This protein binds this small molecule.
Small molecule (SMILES): CC(C)CCC[C@@H](C)[C@H]1CC[C@H]2[C@@H]3CC=C4C[C@@H](OC(=O)CCC(=O)O)CC[C@]4(C)[C@H]3CC[C@]12C

Binding-site contacts:
Ligand atom OAG contacts residue BOG1 of chain 2.F at 3.5 Å (h-bond).
Ligand atom OAF contacts residue ASN327 of chain 1.A at 3.9 Å.
Ligand atom CAN contacts residue MET126 of chain 2.A at 3.5 Å (hydrophobic).
Ligand atom CAV contacts residue TRP277 of chain 1.A at 4.0 Å (hydrophobic).
Ligand atom OAF contacts residue ASN329 of chain 1.A at 4.0 Å.
Ligand atom CAC contacts residue PHE320 of chain 1.A at 4.0 Å (hydrophobic).
Ligand atom OAG contacts residue LEU80 of chain 2.A at 3.4 Å (h-bond).
Ligand atom CBA contacts residue THR127 of chain 2.A at 4.0 Å.
Ligand atom OAH contacts residue ASN327 of chain 1.A at 3.0 Å (h-bond).
Ligand atom OAF contacts residue BOG1 of chain 2.F at 3.1 Å.
Ligand atom CAA contacts residue LEU288 of chain 1.A at 3.5 Å (hydrophobic).
Ligand atom CBB contacts residue GLY285 of chain 1.A at 3.8 Å.
Ligand atom CAA contacts residue PHE289 of chain 1.A at 3.3 Å (hydrophobic).
Ligand atom CAX contacts residue BOG1 of chain 2.F at 4.0 Å.
Ligand atom CAE contacts residue LEU281 of chain 1.A at 3.4 Å (hydrophobic).
Ligand atom CAB contacts residue ALA123 of chain 2.A at 3.7 Å (hydrophobic).
Ligand atom CAI contacts residue LEU80 of chain 2.A at 3.9 Å (hydrophobic).
Ligand atom CAD contacts residue GLN278 of chain 1.A at 3.7 Å.
Ligand atom CAU contacts residue LEU81 of chain 2.A at 3.8 Å (hydrophobic).
Ligand atom CAT contacts residue LEU80 of chain 2.A at 3.8 Å (hydrophobic).
Ligand atom CAR contacts residue LEU80 of chain 2.A at 3.8 Å (hydrophobic).
Ligand atom OAH contacts residue GLN278 of chain 1.A at 2.7 Å (h-bond).
Ligand atom CAD contacts residue LEU281 of chain 1.A at 3.6 Å (hydrophobic).
Ligand atom CBF contacts residue MET77 of chain 2.A at 4.0 Å (hydrophobic).
Ligand atom CBG contacts residue MET77 of chain 2.A at 3.5 Å (hydrophobic).
Ligand atom CAC contacts residue ILE130 of chain 2.A at 3.8 Å (hydrophobic).
Ligand atom CBC contacts residue LEU80 of chain 2.A at 3.8 Å (hydrophobic).
Ligand atom CBI contacts residue MET77 of chain 2.A at 3.9 Å (hydrophobic).
Ligand atom CAX contacts residue ASN327 of chain 1.A at 3.7 Å.
Ligand atom CAC contacts residue GLY285 of chain 1.A at 3.8 Å.
Ligand atom OAH contacts residue ASN329 of chain 1.A at 3.6 Å.
Ligand atom OAW contacts residue TRP277 of chain 1.A at 3.7 Å.
Ligand atom CAA contacts residue GLY285 of chain 1.A at 3.6 Å.
Ligand atom CAL contacts residue TRP277 of chain 1.A at 3.9 Å (hydrophobic).
Ligand atom CBE contacts residue MET77 of chain 2.A at 3.8 Å (hydrophobic).
Ligand atom CAJ contacts residue GLY285 of chain 1.A at 3.9 Å.
Ligand atom CAU contacts residue MET77 of chain 2.A at 3.6 Å (hydrophobic).
Ligand atom CAS contacts residue LEU81 of chain 2.A at 3.8 Å (hydrophobic).
Ligand atom CAX contacts residue GLN278 of chain 1.A at 3.5 Å.
Ligand atom CAO contacts residue MET126 of chain 2.A at 3.7 Å (hydrophobic).

Sequence of chain 1.A:
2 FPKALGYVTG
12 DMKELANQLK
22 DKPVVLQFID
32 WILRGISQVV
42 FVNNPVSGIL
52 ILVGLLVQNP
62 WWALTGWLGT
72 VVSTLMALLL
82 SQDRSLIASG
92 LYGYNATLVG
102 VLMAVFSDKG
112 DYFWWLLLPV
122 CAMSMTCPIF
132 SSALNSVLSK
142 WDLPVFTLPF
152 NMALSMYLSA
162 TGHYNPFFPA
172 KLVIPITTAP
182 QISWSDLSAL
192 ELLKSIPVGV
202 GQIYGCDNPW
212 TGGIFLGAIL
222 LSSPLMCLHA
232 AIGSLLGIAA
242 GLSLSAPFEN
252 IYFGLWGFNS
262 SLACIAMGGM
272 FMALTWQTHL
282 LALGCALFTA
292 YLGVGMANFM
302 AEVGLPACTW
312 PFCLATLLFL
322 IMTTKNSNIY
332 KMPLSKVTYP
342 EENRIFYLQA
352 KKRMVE

Sequence of chain 2.A:
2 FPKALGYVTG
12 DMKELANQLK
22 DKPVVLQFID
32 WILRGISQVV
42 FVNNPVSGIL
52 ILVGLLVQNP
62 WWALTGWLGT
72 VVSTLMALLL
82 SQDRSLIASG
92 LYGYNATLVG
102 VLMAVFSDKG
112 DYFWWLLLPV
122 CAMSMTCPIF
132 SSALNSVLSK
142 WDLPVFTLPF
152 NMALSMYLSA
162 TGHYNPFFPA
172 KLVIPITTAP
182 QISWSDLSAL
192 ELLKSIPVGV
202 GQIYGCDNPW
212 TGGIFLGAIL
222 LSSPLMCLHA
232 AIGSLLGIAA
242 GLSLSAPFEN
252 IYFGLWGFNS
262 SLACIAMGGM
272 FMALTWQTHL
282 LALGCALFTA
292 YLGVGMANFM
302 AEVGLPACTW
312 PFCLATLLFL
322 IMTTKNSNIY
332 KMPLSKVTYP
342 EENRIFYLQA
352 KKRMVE